Binding-site contacts:
Ligand atom O contacts residue VAL100 of chain 1.D at 3.1 Å.
Ligand atom CG contacts residue LEU66 of chain 1.D at 3.9 Å (hydrophobic).
Ligand atom CE1 contacts residue GLY75 of chain 1.D at 3.7 Å.
Ligand atom CG contacts residue PRO67 of chain 1.D at 4.2 Å (hydrophobic).
Ligand atom CD1 contacts residue GLY75 of chain 1.D at 3.6 Å.
Ligand atom CB contacts residue GLN65 of chain 1.D at 4.4 Å.
Ligand atom O contacts residue ASN108 of chain 1.D at 4.0 Å.
Ligand atom CE2 contacts residue GLY75 of chain 1.D at 3.6 Å.
Ligand atom CA contacts residue ALA104 of chain 1.D at 4.0 Å (hydrophobic).
Ligand atom CD1 contacts residue GLY74 of chain 1.D at 4.3 Å.
Ligand atom CG contacts residue GLY74 of chain 1.D at 3.6 Å.
Ligand atom CB contacts residue VAL105 of chain 1.D at 4.2 Å (hydrophobic).
Ligand atom CB contacts residue PRO67 of chain 1.D at 4.0 Å (hydrophobic).
Ligand atom C contacts residue ASP101 of chain 1.D at 4.2 Å.
Ligand atom CD2 contacts residue GLY74 of chain 1.D at 3.2 Å.
Ligand atom CG contacts residue GLN65 of chain 1.D at 4.0 Å.
Ligand atom CE1 contacts residue GLY74 of chain 1.D at 4.4 Å.
Ligand atom CG contacts residue GLY75 of chain 1.D at 3.9 Å.
Ligand atom CB contacts residue ALA104 of chain 1.D at 3.7 Å (hydrophobic).
Ligand atom N contacts residue ASP101 of chain 1.D at 4.1 Å.
Ligand atom CD2 contacts residue GLY75 of chain 1.D at 3.9 Å.
Ligand atom CA contacts residue GLN65 of chain 1.D at 4.2 Å.
Ligand atom CZ contacts residue ASN108 of chain 1.D at 4.2 Å.
Ligand atom CG contacts residue VAL105 of chain 1.D at 4.4 Å (hydrophobic).
Ligand atom CG contacts residue VAL100 of chain 1.D at 4.1 Å (hydrophobic).
Ligand atom CE1 contacts residue LYS76 of chain 1.D at 4.4 Å.
Ligand atom CE2 contacts residue PRO73 of chain 1.D at 3.6 Å (hydrophobic).
Ligand atom CZ contacts residue GLY74 of chain 1.D at 3.9 Å.
Ligand atom CE1 contacts residue ASN108 of chain 1.D at 3.5 Å.
Ligand atom CB contacts residue VAL100 of chain 1.D at 3.9 Å (hydrophobic).
Ligand atom CB contacts residue GLY74 of chain 1.D at 4.0 Å.
Ligand atom CZ contacts residue GLY75 of chain 1.D at 3.7 Å.
Ligand atom CA contacts residue ASP101 of chain 1.D at 4.3 Å.
Ligand atom CE1 contacts residue GLN65 of chain 1.D at 4.4 Å.
Ligand atom CE2 contacts residue GLN65 of chain 1.D at 3.2 Å.
Ligand atom CE2 contacts residue GLY74 of chain 1.D at 3.4 Å.
Ligand atom CD2 contacts residue PRO73 of chain 1.D at 3.6 Å (hydrophobic).
Ligand atom CZ contacts residue GLN65 of chain 1.D at 3.1 Å.
Ligand atom CD contacts residue GLN65 of chain 1.D at 3.2 Å.
Ligand atom C contacts residue VAL100 of chain 1.D at 3.9 Å (hydrophobic).

Sequence of chain 1.D:
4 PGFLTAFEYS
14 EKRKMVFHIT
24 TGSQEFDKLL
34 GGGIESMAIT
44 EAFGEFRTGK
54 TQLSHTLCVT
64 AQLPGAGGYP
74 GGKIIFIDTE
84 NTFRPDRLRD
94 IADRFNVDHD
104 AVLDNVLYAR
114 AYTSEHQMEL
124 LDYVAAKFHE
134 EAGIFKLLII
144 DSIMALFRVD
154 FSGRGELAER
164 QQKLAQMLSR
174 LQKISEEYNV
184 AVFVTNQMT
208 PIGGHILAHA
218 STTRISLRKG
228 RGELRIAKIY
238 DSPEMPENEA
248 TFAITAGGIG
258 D

The small molecule below binds the protein below.
Small molecule (SMILES): CC(C)[C@H](NC(=O)[C@@H](N)Cc1ccccc1)C(=O)N1CCC[C@H]1C(=O)N1CCC[C@H]1C(=O)N[C@H](C=O)Cc1ccccc1